Sequence of chain 2.A:
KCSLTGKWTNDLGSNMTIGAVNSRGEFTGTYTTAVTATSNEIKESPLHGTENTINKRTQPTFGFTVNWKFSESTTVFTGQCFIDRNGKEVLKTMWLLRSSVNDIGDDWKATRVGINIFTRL

This protein binds this small molecule.
Small molecule (SMILES): CC(=O)N[C@@H]1[C@@H](O)[C@H](O)[C@@H](CO)O[C@H]1O

Binding-site contacts:
Ligand atom C4 contacts residue ASN17 of chain 2.A at 4.0 Å.
Ligand atom O7 contacts residue THR34 of chain 2.A at 3.5 Å.
Ligand atom C6 contacts residue ASN17 of chain 2.A at 4.4 Å.
Ligand atom C5 contacts residue ASN17 of chain 2.A at 3.7 Å.
Ligand atom O6 contacts residue ASN17 of chain 2.A at 3.9 Å.
Ligand atom C1 contacts residue ASN17 of chain 2.A at 1.5 Å.
Ligand atom C8 contacts residue GLY15 of chain 2.A at 3.0 Å.
Ligand atom C7 contacts residue GLY15 of chain 2.A at 3.8 Å.
Ligand atom C7 contacts residue ASN17 of chain 2.A at 3.2 Å.
Ligand atom C2 contacts residue ASN17 of chain 2.A at 2.4 Å.
Ligand atom O6 contacts residue LEU123 of chain 2.A at 3.6 Å.
Ligand atom O5 contacts residue ASN17 of chain 2.A at 2.4 Å (h-bond).
Ligand atom C8 contacts residue ASN17 of chain 2.A at 4.2 Å.
Ligand atom O5 contacts residue LEU123 of chain 2.A at 4.0 Å.
Ligand atom C3 contacts residue ASN17 of chain 2.A at 3.6 Å.
Ligand atom O7 contacts residue ASN17 of chain 2.A at 3.5 Å (h-bond).
Ligand atom C6 contacts residue LYS9 of chain 2.A at 3.9 Å.
Ligand atom C8 contacts residue THR35 of chain 2.A at 4.4 Å.
Ligand atom C5 contacts residue LEU123 of chain 2.A at 4.3 Å (hydrophobic).
Ligand atom C6 contacts residue LEU123 of chain 2.A at 4.0 Å (hydrophobic).
Ligand atom N2 contacts residue ASN17 of chain 2.A at 2.6 Å (h-bond).
Ligand atom N2 contacts residue GLY15 of chain 2.A at 3.7 Å.
Ligand atom C7 contacts residue ALA36 of chain 2.A at 4.4 Å (hydrophobic).
Ligand atom C8 contacts residue ALA36 of chain 2.A at 2.9 Å (hydrophobic).
Ligand atom O6 contacts residue LYS9 of chain 2.A at 3.0 Å (salt-bridge).